Sequence of chain 1.H:
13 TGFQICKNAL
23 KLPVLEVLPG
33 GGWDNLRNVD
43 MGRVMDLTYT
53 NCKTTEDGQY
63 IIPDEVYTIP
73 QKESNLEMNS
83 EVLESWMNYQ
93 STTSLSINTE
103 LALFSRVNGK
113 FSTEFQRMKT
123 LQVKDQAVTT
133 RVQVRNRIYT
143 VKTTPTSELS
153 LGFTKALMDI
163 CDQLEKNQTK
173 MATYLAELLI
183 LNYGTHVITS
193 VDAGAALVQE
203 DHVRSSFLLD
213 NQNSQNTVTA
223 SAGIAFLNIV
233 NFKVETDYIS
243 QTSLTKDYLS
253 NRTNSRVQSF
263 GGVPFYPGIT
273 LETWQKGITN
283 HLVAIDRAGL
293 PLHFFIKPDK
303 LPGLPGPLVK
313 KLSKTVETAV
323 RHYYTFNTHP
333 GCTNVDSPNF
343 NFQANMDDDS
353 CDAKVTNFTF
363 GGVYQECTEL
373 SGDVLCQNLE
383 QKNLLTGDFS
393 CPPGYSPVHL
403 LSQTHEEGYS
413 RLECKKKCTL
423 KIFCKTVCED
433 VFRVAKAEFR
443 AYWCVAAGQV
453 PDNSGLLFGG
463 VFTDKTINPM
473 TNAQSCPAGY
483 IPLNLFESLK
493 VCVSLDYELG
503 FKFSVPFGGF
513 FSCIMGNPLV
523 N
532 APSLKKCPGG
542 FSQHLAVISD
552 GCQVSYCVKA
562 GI

A small-molecule ligand and the protein it binds are described below.
Small molecule (SMILES): CC(=O)N[C@@H]1[C@@H](O)[C@H](O)[C@@H](CO)O[C@H]1O

Binding-site contacts:
Ligand atom C7 contacts residue VAL205 of chain 1.H at 4.4 Å (hydrophobic).
Ligand atom C8 contacts residue THR255 of chain 1.H at 4.5 Å.
Ligand atom C2 contacts residue ASN253 of chain 1.H at 2.5 Å.
Ligand atom O6 contacts residue LEU251 of chain 1.H at 3.8 Å.
Ligand atom C3 contacts residue ASN253 of chain 1.H at 3.8 Å.
Ligand atom C7 contacts residue ASN253 of chain 1.H at 3.5 Å.
Ligand atom C1 contacts residue SER207 of chain 1.H at 4.1 Å.
Ligand atom C4 contacts residue ASN253 of chain 1.H at 4.2 Å.
Ligand atom N2 contacts residue SER207 of chain 1.H at 3.4 Å (h-bond).
Ligand atom O3 contacts residue SER207 of chain 1.H at 3.9 Å.
Ligand atom N2 contacts residue VAL205 of chain 1.H at 4.1 Å.
Ligand atom C1 contacts residue ASN253 of chain 1.H at 1.4 Å.
Ligand atom C6 contacts residue LEU251 of chain 1.H at 3.7 Å (hydrophobic).
Ligand atom O5 contacts residue LEU251 of chain 1.H at 4.3 Å.
Ligand atom O7 contacts residue ASN253 of chain 1.H at 3.7 Å.
Ligand atom N2 contacts residue ASN253 of chain 1.H at 2.9 Å (h-bond).
Ligand atom O5 contacts residue ASN253 of chain 1.H at 2.4 Å (h-bond).
Ligand atom C3 contacts residue SER207 of chain 1.H at 4.1 Å.
Ligand atom C2 contacts residue SER207 of chain 1.H at 3.2 Å.
Ligand atom C8 contacts residue VAL205 of chain 1.H at 3.6 Å (hydrophobic).
Ligand atom C5 contacts residue ASN253 of chain 1.H at 3.6 Å.